Sequence of chain 1.B:
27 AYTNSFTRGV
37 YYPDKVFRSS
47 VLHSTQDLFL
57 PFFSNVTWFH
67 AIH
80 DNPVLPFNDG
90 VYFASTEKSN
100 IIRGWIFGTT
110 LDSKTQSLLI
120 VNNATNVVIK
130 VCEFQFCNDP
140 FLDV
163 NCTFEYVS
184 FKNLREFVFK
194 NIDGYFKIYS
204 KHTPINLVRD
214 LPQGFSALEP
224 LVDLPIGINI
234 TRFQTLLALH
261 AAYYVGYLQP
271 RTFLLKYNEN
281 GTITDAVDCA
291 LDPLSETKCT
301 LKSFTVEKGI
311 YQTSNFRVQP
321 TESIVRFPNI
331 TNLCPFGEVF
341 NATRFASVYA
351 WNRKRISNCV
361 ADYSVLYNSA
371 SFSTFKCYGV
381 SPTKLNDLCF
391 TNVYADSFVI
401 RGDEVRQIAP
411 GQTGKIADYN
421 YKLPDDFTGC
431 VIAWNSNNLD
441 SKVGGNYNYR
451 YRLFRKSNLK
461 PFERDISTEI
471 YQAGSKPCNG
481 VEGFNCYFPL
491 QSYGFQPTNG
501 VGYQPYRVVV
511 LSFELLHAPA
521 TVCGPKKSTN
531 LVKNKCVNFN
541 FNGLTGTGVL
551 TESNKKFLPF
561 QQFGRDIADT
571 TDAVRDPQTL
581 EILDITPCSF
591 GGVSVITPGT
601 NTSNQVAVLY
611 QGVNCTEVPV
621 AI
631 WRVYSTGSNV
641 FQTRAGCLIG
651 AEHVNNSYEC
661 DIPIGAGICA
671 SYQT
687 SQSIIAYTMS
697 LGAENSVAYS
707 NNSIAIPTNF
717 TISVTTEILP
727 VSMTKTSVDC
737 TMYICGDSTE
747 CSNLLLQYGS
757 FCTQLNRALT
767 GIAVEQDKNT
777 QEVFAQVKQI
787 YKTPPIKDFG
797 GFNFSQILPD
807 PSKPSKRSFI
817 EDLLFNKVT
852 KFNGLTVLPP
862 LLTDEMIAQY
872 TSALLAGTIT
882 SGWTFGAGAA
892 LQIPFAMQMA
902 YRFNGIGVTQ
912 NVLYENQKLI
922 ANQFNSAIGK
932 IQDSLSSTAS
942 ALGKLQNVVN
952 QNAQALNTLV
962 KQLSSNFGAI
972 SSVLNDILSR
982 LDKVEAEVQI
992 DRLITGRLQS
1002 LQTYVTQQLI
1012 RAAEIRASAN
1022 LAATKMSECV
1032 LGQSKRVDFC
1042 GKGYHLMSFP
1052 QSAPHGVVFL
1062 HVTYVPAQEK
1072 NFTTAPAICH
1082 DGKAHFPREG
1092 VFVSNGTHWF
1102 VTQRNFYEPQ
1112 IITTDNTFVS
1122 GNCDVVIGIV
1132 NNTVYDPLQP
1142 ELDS

Binding-site contacts:
Ligand atom N2 contacts residue ASN707 of chain 1.B at 3.0 Å (h-bond).
Ligand atom C8 contacts residue ILE1128 of chain 1.B at 4.0 Å (hydrophobic).
Ligand atom C8 contacts residue GLY1129 of chain 1.B at 3.9 Å.
Ligand atom C3 contacts residue ASN707 of chain 1.B at 3.8 Å.
Ligand atom C7 contacts residue ASN707 of chain 1.B at 3.2 Å.
Ligand atom C8 contacts residue ASN707 of chain 1.B at 3.8 Å.
Ligand atom C2 contacts residue ASN707 of chain 1.B at 2.5 Å.
Ligand atom O5 contacts residue ASN707 of chain 1.B at 2.3 Å (h-bond).
Ligand atom C5 contacts residue ASN707 of chain 1.B at 3.7 Å.
Ligand atom O7 contacts residue ASN707 of chain 1.B at 3.0 Å (h-bond).
Ligand atom C4 contacts residue ASN707 of chain 1.B at 4.2 Å.
Ligand atom C1 contacts residue ASN707 of chain 1.B at 1.4 Å.

A small-molecule ligand and the protein it binds are described below.
Small molecule (SMILES): CC(=O)N[C@@H]1[C@@H](O)[C@H](O)[C@@H](CO)O[C@H]1O